Sequence of chain 1.C:
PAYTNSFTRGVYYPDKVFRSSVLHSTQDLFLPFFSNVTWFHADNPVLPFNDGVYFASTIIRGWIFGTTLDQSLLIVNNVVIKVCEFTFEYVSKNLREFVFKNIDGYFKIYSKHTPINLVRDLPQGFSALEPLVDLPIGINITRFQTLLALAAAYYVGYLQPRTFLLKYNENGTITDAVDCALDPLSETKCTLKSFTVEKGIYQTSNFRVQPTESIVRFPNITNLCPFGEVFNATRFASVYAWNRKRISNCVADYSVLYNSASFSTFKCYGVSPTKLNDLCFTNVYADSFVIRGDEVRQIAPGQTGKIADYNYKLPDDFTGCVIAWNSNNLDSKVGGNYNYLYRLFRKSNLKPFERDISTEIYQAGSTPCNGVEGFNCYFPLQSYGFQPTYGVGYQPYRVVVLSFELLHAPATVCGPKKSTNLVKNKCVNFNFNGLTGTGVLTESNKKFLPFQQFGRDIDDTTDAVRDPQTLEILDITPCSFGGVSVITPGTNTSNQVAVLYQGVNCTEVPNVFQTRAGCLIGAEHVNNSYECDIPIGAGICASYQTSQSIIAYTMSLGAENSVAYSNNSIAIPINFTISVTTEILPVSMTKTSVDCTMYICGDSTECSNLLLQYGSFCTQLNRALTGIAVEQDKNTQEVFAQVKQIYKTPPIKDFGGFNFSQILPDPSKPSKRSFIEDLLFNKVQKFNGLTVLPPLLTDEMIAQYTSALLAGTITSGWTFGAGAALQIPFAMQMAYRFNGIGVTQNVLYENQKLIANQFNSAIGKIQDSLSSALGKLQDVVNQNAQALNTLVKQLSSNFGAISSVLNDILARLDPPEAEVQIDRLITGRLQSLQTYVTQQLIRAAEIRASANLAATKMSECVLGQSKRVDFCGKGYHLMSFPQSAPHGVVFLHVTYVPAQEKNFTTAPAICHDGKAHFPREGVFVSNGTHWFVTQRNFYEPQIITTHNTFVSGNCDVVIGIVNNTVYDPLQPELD

A protein and the small-molecule ligand that binds it are described below.
Small molecule (SMILES): CC(=O)N[C@@H]1[C@@H](O)[C@H](O)[C@@H](CO)O[C@H]1O

Binding-site contacts:
Ligand atom C5 contacts residue ASN310 of chain 1.C at 3.7 Å.
Ligand atom C7 contacts residue ASN310 of chain 1.C at 4.0 Å.
Ligand atom C4 contacts residue GLU309 of chain 1.C at 4.3 Å.
Ligand atom C5 contacts residue GLU309 of chain 1.C at 3.9 Å.
Ligand atom O7 contacts residue ASN310 of chain 1.C at 4.5 Å.
Ligand atom N2 contacts residue ASN310 of chain 1.C at 2.9 Å (h-bond).
Ligand atom O6 contacts residue GLU309 of chain 1.C at 3.9 Å.
Ligand atom O5 contacts residue ASN310 of chain 1.C at 2.4 Å (h-bond).
Ligand atom C4 contacts residue ASN310 of chain 1.C at 4.2 Å.
Ligand atom O5 contacts residue GLU309 of chain 1.C at 3.7 Å.
Ligand atom C2 contacts residue ASN310 of chain 1.C at 2.5 Å.
Ligand atom C1 contacts residue ASN310 of chain 1.C at 1.4 Å.
Ligand atom C3 contacts residue ASN310 of chain 1.C at 3.8 Å.
Ligand atom C6 contacts residue GLU309 of chain 1.C at 3.2 Å.